Sequence of chain 1.A:
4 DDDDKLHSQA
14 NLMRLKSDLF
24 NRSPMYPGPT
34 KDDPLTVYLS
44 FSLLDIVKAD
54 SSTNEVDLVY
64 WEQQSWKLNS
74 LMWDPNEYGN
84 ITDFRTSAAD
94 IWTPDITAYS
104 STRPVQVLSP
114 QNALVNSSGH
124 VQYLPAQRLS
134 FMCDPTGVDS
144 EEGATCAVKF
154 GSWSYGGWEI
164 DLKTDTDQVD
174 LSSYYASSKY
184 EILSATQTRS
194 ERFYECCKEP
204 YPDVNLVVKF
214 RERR

Binding-site contacts:
Ligand atom C22 contacts residue TYR158 of chain 1.A at 2.8 Å (hydrophobic).
Ligand atom C4 contacts residue ASP206 of chain 1.A at 3.7 Å.
Ligand atom O19 contacts residue TRP156 of chain 1.A at 2.6 Å (h-bond).
Ligand atom C1 contacts residue TYR102 of chain 1.A at 3.6 Å (hydrophobic).
Ligand atom C15 contacts residue TRP156 of chain 1.A at 3.8 Å (hydrophobic).
Ligand atom O8 contacts residue SER176 of chain 1.E at 2.8 Å (h-bond).
Ligand atom C22 contacts residue SER157 of chain 1.A at 3.8 Å.
Ligand atom O8 contacts residue TRP64 of chain 1.E at 3.1 Å.
Ligand atom O11 contacts residue TYR102 of chain 1.A at 3.5 Å.
Ligand atom N23 contacts residue TRP156 of chain 1.A at 2.9 Å (h-bond).
Ligand atom O27 contacts residue LEU127 of chain 1.E at 2.8 Å.
Ligand atom C20 contacts residue SER155 of chain 1.A at 3.7 Å.
Ligand atom C5 contacts residue LYS152 of chain 1.A at 3.1 Å.
Ligand atom C24 contacts residue TRP156 of chain 1.A at 3.3 Å (hydrophobic).
Ligand atom C9 contacts residue LEU47 of chain 1.E at 3.6 Å (hydrophobic).
Ligand atom C12 contacts residue SER103 of chain 1.A at 3.5 Å.
Ligand atom C19 contacts residue TRP156 of chain 1.A at 3.7 Å (hydrophobic).
Ligand atom O13 contacts residue TYR102 of chain 1.A at 3.5 Å.
Ligand atom O35 contacts residue GLN125 of chain 1.E at 3.7 Å.
Ligand atom C13 contacts residue TYR102 of chain 1.A at 3.6 Å (hydrophobic).
Ligand atom C22 contacts residue TRP156 of chain 1.A at 3.0 Å (hydrophobic).
Ligand atom C3 contacts residue ARG195 of chain 1.A at 3.7 Å.
Ligand atom C25 contacts residue TRP156 of chain 1.A at 2.9 Å (hydrophobic).
Ligand atom C8 contacts residue TRP64 of chain 1.E at 3.6 Å (hydrophobic).
Ligand atom C15 contacts residue TRP64 of chain 1.E at 3.8 Å (hydrophobic).
Ligand atom C23 contacts residue TRP156 of chain 1.A at 3.4 Å (hydrophobic).
Ligand atom C4 contacts residue ARG195 of chain 1.A at 3.4 Å.
Ligand atom C3 contacts residue ASP206 of chain 1.A at 3.5 Å.
Ligand atom C37 contacts residue GLN125 of chain 1.E at 3.3 Å.
Ligand atom C9 contacts residue SER176 of chain 1.E at 3.8 Å.
Ligand atom C8 contacts residue SER176 of chain 1.E at 3.5 Å.
Ligand atom C4 contacts residue LYS152 of chain 1.A at 3.3 Å.
Ligand atom O28 contacts residue TRP64 of chain 1.E at 3.6 Å.
Ligand atom C2 contacts residue TYR102 of chain 1.A at 3.7 Å (hydrophobic).
Ligand atom C24 contacts residue LEU127 of chain 1.E at 3.6 Å (hydrophobic).
Ligand atom C21 contacts residue SER155 of chain 1.A at 3.6 Å.
Ligand atom C33 contacts residue TYR204 of chain 1.A at 3.6 Å (hydrophobic).
Ligand atom O11 contacts residue LYS152 of chain 1.A at 3.3 Å.
Ligand atom C21 contacts residue TYR102 of chain 1.A at 3.5 Å (hydrophobic).
Ligand atom O13 contacts residue TRP64 of chain 1.E at 3.3 Å.

Sequence of chain 1.E:
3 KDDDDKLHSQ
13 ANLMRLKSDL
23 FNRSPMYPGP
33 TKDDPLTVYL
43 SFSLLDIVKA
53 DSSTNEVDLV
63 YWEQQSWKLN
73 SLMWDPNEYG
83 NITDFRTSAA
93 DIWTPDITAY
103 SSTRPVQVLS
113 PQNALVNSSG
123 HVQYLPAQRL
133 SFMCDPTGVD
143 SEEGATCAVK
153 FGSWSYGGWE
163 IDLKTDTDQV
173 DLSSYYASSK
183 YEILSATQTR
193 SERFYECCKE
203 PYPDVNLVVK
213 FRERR

A small-molecule ligand and the protein it binds are described below.
Small molecule (SMILES): CCN1C[C@]2(COC(=O)c3ccccc3N3C(=O)C[C@H](C)C3=O)CC[C@H](OC)[C@@]34[C@@H]5C[C@H]6[C@H](OC)[C@@H]5[C@](O)(C[C@@H]6OC)[C@@](O)([C@@H](OC)[C@H]23)[C@@H]14